Sequence of chain 1.A:
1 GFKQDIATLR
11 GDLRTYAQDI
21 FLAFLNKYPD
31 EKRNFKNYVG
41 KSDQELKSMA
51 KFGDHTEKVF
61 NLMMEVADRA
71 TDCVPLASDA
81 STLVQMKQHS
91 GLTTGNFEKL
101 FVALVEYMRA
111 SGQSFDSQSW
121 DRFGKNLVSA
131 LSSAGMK

A small-molecule ligand and the protein it binds are described below.
Small molecule (SMILES): Cc1cc([N+](=O)[O-])ccc1O

Binding-site contacts:
Ligand atom O2 contacts residue VAL59 of chain 1.A at 3.5 Å.
Ligand atom C3 contacts residue HIS55 of chain 1.A at 3.9 Å.
Ligand atom C5 contacts residue PHE21 of chain 1.A at 3.2 Å (hydrophobic).
Ligand atom C4 contacts residue PHE21 of chain 1.A at 3.4 Å (hydrophobic).
Ligand atom C6 contacts residue THR56 of chain 1.A at 4.3 Å.
Ligand atom C2 contacts residue PHE35 of chain 1.A at 3.6 Å (hydrophobic).
Ligand atom C2 contacts residue VAL59 of chain 1.A at 4.2 Å (hydrophobic).
Ligand atom C6 contacts residue VAL59 of chain 1.A at 3.7 Å (hydrophobic).
Ligand atom C2 contacts residue HEM1 of chain 1.C at 4.4 Å.
Ligand atom C4 contacts residue THR56 of chain 1.A at 3.2 Å.
Ligand atom C7 contacts residue VAL59 of chain 1.A at 3.5 Å (hydrophobic).
Ligand atom C3 contacts residue THR56 of chain 1.A at 4.4 Å.
Ligand atom O3 contacts residue TYR38 of chain 1.A at 2.5 Å (h-bond).
Ligand atom N1 contacts residue PHE21 of chain 1.A at 3.1 Å.
Ligand atom C1 contacts residue PHE35 of chain 1.A at 3.3 Å (hydrophobic).
Ligand atom O2 contacts residue PHE21 of chain 1.A at 3.1 Å.
Ligand atom O3 contacts residue HIS55 of chain 1.A at 3.5 Å.
Ligand atom O1 contacts residue VAL59 of chain 1.A at 3.0 Å.
Ligand atom C5 contacts residue THR56 of chain 1.A at 3.2 Å.
Ligand atom C3 contacts residue PHE21 of chain 1.A at 4.0 Å (hydrophobic).
Ligand atom C1 contacts residue HEM1 of chain 1.C at 3.2 Å.
Ligand atom O3 contacts residue PHE35 of chain 1.A at 4.2 Å.
Ligand atom O1 contacts residue HEM1 of chain 1.C at 4.3 Å.
Ligand atom O3 contacts residue HEM1 of chain 1.C at 3.6 Å.
Ligand atom C3 contacts residue TYR38 of chain 1.A at 3.7 Å (hydrophobic).
Ligand atom N1 contacts residue VAL59 of chain 1.A at 3.3 Å.
Ligand atom O1 contacts residue PHE21 of chain 1.A at 3.5 Å.
Ligand atom C6 contacts residue PHE21 of chain 1.A at 3.3 Å (hydrophobic).
Ligand atom C4 contacts residue TYR38 of chain 1.A at 4.1 Å (hydrophobic).
Ligand atom C2 contacts residue PHE21 of chain 1.A at 4.2 Å (hydrophobic).
Ligand atom C2 contacts residue HIS55 of chain 1.A at 4.4 Å.
Ligand atom C5 contacts residue HIS55 of chain 1.A at 4.5 Å.
Ligand atom C4 contacts residue PHE52 of chain 1.A at 4.5 Å (hydrophobic).
Ligand atom O2 contacts residue PHE60 of chain 1.A at 3.0 Å.
Ligand atom N1 contacts residue PHE60 of chain 1.A at 4.1 Å.
Ligand atom C3 contacts residue PHE35 of chain 1.A at 4.2 Å (hydrophobic).
Ligand atom C7 contacts residue PHE21 of chain 1.A at 3.8 Å (hydrophobic).
Ligand atom O2 contacts residue THR56 of chain 1.A at 4.3 Å.
Ligand atom C7 contacts residue PHE35 of chain 1.A at 3.9 Å (hydrophobic).
Ligand atom C4 contacts residue HIS55 of chain 1.A at 4.3 Å.